Sequence of chain 1.G:
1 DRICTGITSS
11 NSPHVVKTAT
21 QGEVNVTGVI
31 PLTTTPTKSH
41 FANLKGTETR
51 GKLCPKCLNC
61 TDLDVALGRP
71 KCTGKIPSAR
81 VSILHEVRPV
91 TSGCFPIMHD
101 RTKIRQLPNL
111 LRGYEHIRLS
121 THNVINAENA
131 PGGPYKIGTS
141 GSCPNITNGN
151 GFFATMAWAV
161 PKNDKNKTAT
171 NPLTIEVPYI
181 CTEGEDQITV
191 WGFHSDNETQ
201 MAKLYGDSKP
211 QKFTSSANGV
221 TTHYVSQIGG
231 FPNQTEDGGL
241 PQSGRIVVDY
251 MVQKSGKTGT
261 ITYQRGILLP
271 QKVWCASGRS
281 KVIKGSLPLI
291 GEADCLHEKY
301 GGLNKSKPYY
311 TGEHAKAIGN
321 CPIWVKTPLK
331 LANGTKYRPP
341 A

The small molecule below binds the protein below.
Small molecule (SMILES): CC(=O)N[C@H]1[C@H](O[C@H]2[C@H](O)[C@@H](NC(C)=O)CO[C@@H]2CO)O[C@H](CO)[C@@H](O)[C@@H]1O

Binding-site contacts:
Ligand atom C2 contacts residue SER12 of chain 1.G at 3.8 Å.
Ligand atom C1 contacts residue ASN25 of chain 1.G at 1.4 Å.
Ligand atom O7 contacts residue TYR337 of chain 1.G at 3.8 Å.
Ligand atom N2 contacts residue ASN25 of chain 1.G at 2.9 Å (h-bond).
Ligand atom O7 contacts residue ASN25 of chain 1.G at 3.9 Å.
Ligand atom C3 contacts residue ASN25 of chain 1.G at 3.8 Å.
Ligand atom C1 contacts residue PRO13 of chain 1.G at 3.7 Å (hydrophobic).
Ligand atom C8 contacts residue ASN25 of chain 1.G at 4.5 Å.
Ligand atom O7 contacts residue SER12 of chain 1.G at 3.6 Å.
Ligand atom C2 contacts residue ASN25 of chain 1.G at 2.5 Å.
Ligand atom C6 contacts residue PRO13 of chain 1.G at 3.0 Å (hydrophobic).
Ligand atom C1 contacts residue SER12 of chain 1.G at 3.6 Å.
Ligand atom C2 contacts residue PRO13 of chain 1.G at 4.5 Å (hydrophobic).
Ligand atom C5 contacts residue PRO13 of chain 1.G at 3.5 Å (hydrophobic).
Ligand atom O5 contacts residue ASN25 of chain 1.G at 2.4 Å (h-bond).
Ligand atom C5 contacts residue ASN25 of chain 1.G at 3.7 Å.
Ligand atom C4 contacts residue ASN25 of chain 1.G at 4.3 Å.
Ligand atom C8 contacts residue SER12 of chain 1.G at 4.0 Å.
Ligand atom C7 contacts residue SER12 of chain 1.G at 3.6 Å.
Ligand atom N2 contacts residue SER12 of chain 1.G at 3.9 Å.
Ligand atom O5 contacts residue SER12 of chain 1.G at 4.2 Å.
Ligand atom O6 contacts residue PRO13 of chain 1.G at 4.2 Å.
Ligand atom O5 contacts residue PRO13 of chain 1.G at 2.8 Å (h-bond).
Ligand atom C7 contacts residue ASN25 of chain 1.G at 3.5 Å.